The small molecule below binds the protein below.
Small molecule (SMILES): NC(=O)C[C@H](NC(=O)[C@H](COP(=O)(O)O)NC(=O)[C@H](CO)NC(=O)[C@@H](N)Cc1ccccc1)C(=O)O

Sequence of chain 1.E:
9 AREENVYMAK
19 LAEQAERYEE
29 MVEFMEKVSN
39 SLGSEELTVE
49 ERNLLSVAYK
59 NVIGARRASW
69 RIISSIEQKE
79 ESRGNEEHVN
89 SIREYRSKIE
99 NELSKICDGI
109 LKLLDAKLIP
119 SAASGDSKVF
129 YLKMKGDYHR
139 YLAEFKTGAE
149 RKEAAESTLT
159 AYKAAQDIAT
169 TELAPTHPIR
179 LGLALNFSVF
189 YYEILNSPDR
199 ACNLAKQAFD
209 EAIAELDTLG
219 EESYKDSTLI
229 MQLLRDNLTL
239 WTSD

Binding-site contacts:
Ligand atom CE1 contacts residue TYR190 of chain 1.E at 3.9 Å (hydrophobic).
Ligand atom CG contacts residue TRP239 of chain 1.E at 4.1 Å (hydrophobic).
Ligand atom ND2 contacts residue LYS58 of chain 1.E at 3.3 Å.
Ligand atom CG contacts residue LYS131 of chain 1.E at 3.8 Å.
Ligand atom P contacts residue ARG65 of chain 1.E at 3.6 Å.
Ligand atom O1P contacts residue ARG138 of chain 1.E at 3.1 Å (salt-bridge).
Ligand atom CZ contacts residue LEU238 of chain 1.E at 3.6 Å (hydrophobic).
Ligand atom O3P contacts residue ARG65 of chain 1.E at 3.3 Å (salt-bridge).
Ligand atom O3P contacts residue ARG138 of chain 1.E at 2.6 Å (salt-bridge).
Ligand atom CD2 contacts residue TRP239 of chain 1.E at 3.5 Å (hydrophobic).
Ligand atom OD1 contacts residue FSC1 of chain 1.S at 3.2 Å.
Ligand atom CE2 contacts residue TRP239 of chain 1.E at 3.1 Å (hydrophobic).
Ligand atom N contacts residue GLU191 of chain 1.E at 4.0 Å.
Ligand atom CG contacts residue ASN184 of chain 1.E at 3.9 Å.
Ligand atom C contacts residue ASN184 of chain 1.E at 3.5 Å.
Ligand atom ND2 contacts residue ASN184 of chain 1.E at 4.1 Å.
Ligand atom O1P contacts residue LYS58 of chain 1.E at 4.1 Å.
Ligand atom CA contacts residue ASN184 of chain 1.E at 3.6 Å.
Ligand atom C contacts residue LEU183 of chain 1.E at 3.9 Å (hydrophobic).
Ligand atom O1P contacts residue ASN184 of chain 1.E at 3.4 Å (h-bond).
Ligand atom O contacts residue ILE228 of chain 1.E at 4.1 Å.
Ligand atom CE2 contacts residue LEU238 of chain 1.E at 3.6 Å (hydrophobic).
Ligand atom N contacts residue ASN184 of chain 1.E at 2.6 Å (h-bond).
Ligand atom OG contacts residue ASN235 of chain 1.E at 2.9 Å (h-bond).
Ligand atom O2P contacts residue LYS58 of chain 1.E at 3.6 Å (salt-bridge).
Ligand atom N contacts residue LEU183 of chain 1.E at 3.7 Å.
Ligand atom O2P contacts residue ARG65 of chain 1.E at 2.7 Å (salt-bridge).
Ligand atom O contacts residue ASN235 of chain 1.E at 3.5 Å (h-bond).
Ligand atom CB contacts residue ASN184 of chain 1.E at 3.5 Å.
Ligand atom O contacts residue VAL187 of chain 1.E at 3.2 Å.
Ligand atom O1P contacts residue TYR139 of chain 1.E at 3.0 Å (h-bond).
Ligand atom CA contacts residue ASN184 of chain 1.E at 3.3 Å.
Ligand atom CA contacts residue LEU183 of chain 1.E at 3.6 Å (hydrophobic).
Ligand atom CZ contacts residue TRP239 of chain 1.E at 3.4 Å (hydrophobic).
Ligand atom CE1 contacts residue TRP239 of chain 1.E at 4.0 Å (hydrophobic).
Ligand atom ND2 contacts residue TYR139 of chain 1.E at 3.8 Å.
Ligand atom P contacts residue ARG138 of chain 1.E at 3.8 Å.
Ligand atom OD1 contacts residue LYS131 of chain 1.E at 3.2 Å (salt-bridge).
Ligand atom P contacts residue TYR139 of chain 1.E at 4.0 Å.
Ligand atom CB contacts residue ASN184 of chain 1.E at 4.0 Å.